Binding-site contacts:
Ligand atom C12 contacts residue SER199 of chain 1.A at 3.8 Å.
Ligand atom C12 contacts residue GLU239 of chain 1.A at 3.7 Å.
Ligand atom O8 contacts residue GLU235 of chain 1.A at 3.2 Å (salt-bridge).
Ligand atom C16 contacts residue ASP197 of chain 1.A at 4.0 Å.
Ligand atom C15 contacts residue ASP220 of chain 1.A at 3.2 Å.
Ligand atom C15 contacts residue TYR278 of chain 1.A at 3.7 Å (hydrophobic).
Ligand atom C17 contacts residue ASP197 of chain 1.A at 4.0 Å.
Ligand atom N4 contacts residue ASP220 of chain 1.A at 3.3 Å (salt-bridge).
Ligand atom C3 contacts residue GLU235 of chain 1.A at 2.9 Å.
Ligand atom N2 contacts residue GLU235 of chain 1.A at 3.5 Å (salt-bridge).
Ligand atom O7 contacts residue GLU235 of chain 1.A at 3.0 Å (salt-bridge).
Ligand atom O13 contacts residue ASP197 of chain 1.A at 3.7 Å.
Ligand atom C3 contacts residue TRP271 of chain 1.A at 4.0 Å (hydrophobic).
Ligand atom N2 contacts residue GLU239 of chain 1.A at 3.0 Å (salt-bridge).
Ligand atom O11 contacts residue ASP197 of chain 1.A at 3.5 Å (salt-bridge).
Ligand atom N3 contacts residue HIS202 of chain 1.A at 3.6 Å.
Ligand atom C7 contacts residue ASP197 of chain 1.A at 3.5 Å.
Ligand atom C4 contacts residue TRP271 of chain 1.A at 3.6 Å (hydrophobic).
Ligand atom O10 contacts residue TRP271 of chain 1.A at 3.9 Å.
Ligand atom N4 contacts residue TYR278 of chain 1.A at 2.8 Å (h-bond).
Ligand atom N3 contacts residue SER199 of chain 1.A at 3.0 Å (h-bond).
Ligand atom O14 contacts residue ASN196 of chain 1.A at 3.9 Å.
Ligand atom C14 contacts residue ASN32 of chain 1.A at 4.0 Å.
Ligand atom C4 contacts residue GLU235 of chain 1.A at 3.6 Å.
Ligand atom N2 contacts residue GLU238 of chain 1.A at 3.6 Å.
Ligand atom O5 contacts residue TRP271 of chain 1.A at 3.4 Å.
Ligand atom C7 contacts residue SER199 of chain 1.A at 3.7 Å.
Ligand atom C1 contacts residue TRP271 of chain 1.A at 3.7 Å (hydrophobic).
Ligand atom O14 contacts residue ASP197 of chain 1.A at 3.3 Å (salt-bridge).
Ligand atom O14 contacts residue ASP220 of chain 1.A at 2.7 Å (salt-bridge).
Ligand atom C8 contacts residue ASP197 of chain 1.A at 4.0 Å.
Ligand atom C16 contacts residue ASP220 of chain 1.A at 3.4 Å.
Ligand atom O8 contacts residue GLU238 of chain 1.A at 4.0 Å.
Ligand atom C14 contacts residue TYR278 of chain 1.A at 3.4 Å (hydrophobic).
Ligand atom O9 contacts residue GLU235 of chain 1.A at 4.0 Å.
Ligand atom C11 contacts residue GLU239 of chain 1.A at 3.7 Å.
Ligand atom N3 contacts residue ASP197 of chain 1.A at 3.3 Å (salt-bridge).
Ligand atom O7 contacts residue TRP271 of chain 1.A at 3.8 Å.
Ligand atom C2 contacts residue TRP271 of chain 1.A at 3.5 Å (hydrophobic).
Ligand atom O6 contacts residue GLU235 of chain 1.A at 4.0 Å.

A small-molecule ligand and the protein it binds are described below.
Small molecule (SMILES): NC[C@H]1O[C@H](O[C@H]2[C@H](O)[C@@H](O[C@H]3O[C@H](CO)[C@@H](O)[C@H](N)[C@H]3O)[C@H](N)C[C@@H]2N)[C@H](O)[C@@H](O)[C@@H]1O

Sequence of chain 1.A:
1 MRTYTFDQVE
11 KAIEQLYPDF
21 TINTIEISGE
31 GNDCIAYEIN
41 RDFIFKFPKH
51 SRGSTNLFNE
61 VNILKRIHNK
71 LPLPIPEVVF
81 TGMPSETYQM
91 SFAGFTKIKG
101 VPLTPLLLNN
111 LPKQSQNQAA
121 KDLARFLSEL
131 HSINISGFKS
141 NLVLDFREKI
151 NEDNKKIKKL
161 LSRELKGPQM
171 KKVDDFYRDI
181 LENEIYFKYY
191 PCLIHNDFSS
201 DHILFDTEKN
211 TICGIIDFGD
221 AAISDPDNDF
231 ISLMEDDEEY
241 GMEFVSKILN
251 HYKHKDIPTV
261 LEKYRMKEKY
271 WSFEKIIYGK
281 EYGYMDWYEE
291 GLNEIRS